Binding-site contacts:
Ligand atom O6 contacts residue ALA33 of chain 2.E at 3.3 Å (h-bond).
Ligand atom N2 contacts residue PEG1 of chain 2.KA at 3.4 Å (h-bond).
Ligand atom C8 contacts residue PEG1 of chain 2.KA at 3.5 Å.
Ligand atom C1 contacts residue PEG1 of chain 2.KA at 3.7 Å.
Ligand atom C2 contacts residue PEG1 of chain 2.KA at 3.6 Å.
Ligand atom O6 contacts residue THR34 of chain 2.E at 3.5 Å (h-bond).
Ligand atom C5 contacts residue ASN32 of chain 2.E at 3.7 Å.
Ligand atom C3 contacts residue ASN32 of chain 2.E at 3.8 Å.
Ligand atom N2 contacts residue ASN32 of chain 2.E at 2.9 Å (h-bond).
Ligand atom C8 contacts residue ASN32 of chain 2.E at 4.4 Å.
Ligand atom O7 contacts residue ASN32 of chain 2.E at 3.3 Å (h-bond).
Ligand atom C7 contacts residue PEG1 of chain 2.KA at 4.0 Å.
Ligand atom C2 contacts residue ASN32 of chain 2.E at 2.5 Å.
Ligand atom C6 contacts residue ALA33 of chain 2.E at 3.8 Å (hydrophobic).
Ligand atom O5 contacts residue ASN32 of chain 2.E at 2.4 Å (h-bond).
Ligand atom C5 contacts residue ALA33 of chain 2.E at 4.3 Å (hydrophobic).
Ligand atom O5 contacts residue ALA33 of chain 2.E at 3.5 Å (h-bond).
Ligand atom C4 contacts residue ASN32 of chain 2.E at 4.3 Å.
Ligand atom C1 contacts residue ASN32 of chain 2.E at 1.4 Å.
Ligand atom C7 contacts residue ASN32 of chain 2.E at 3.3 Å.

This small molecule binds to this protein.
Small molecule (SMILES): CC(=O)N[C@H]1[C@H](O[C@H]2[C@H](O)[C@@H](NC(C)=O)CO[C@@H]2CO)O[C@H](CO)[C@@H](O)[C@@H]1O

Sequence of chain 2.E:
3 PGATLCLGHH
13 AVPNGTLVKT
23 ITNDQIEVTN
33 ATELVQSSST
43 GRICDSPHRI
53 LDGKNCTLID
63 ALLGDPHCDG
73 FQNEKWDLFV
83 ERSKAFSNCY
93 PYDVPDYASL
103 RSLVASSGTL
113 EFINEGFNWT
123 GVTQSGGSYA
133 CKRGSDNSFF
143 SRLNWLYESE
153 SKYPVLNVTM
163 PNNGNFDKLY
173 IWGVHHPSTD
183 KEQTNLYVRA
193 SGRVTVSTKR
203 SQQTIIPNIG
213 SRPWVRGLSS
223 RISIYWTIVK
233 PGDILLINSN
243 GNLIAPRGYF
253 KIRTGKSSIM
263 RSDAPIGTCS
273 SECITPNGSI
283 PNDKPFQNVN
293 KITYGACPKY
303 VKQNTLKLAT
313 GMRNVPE